Sequence of chain 1.CA:
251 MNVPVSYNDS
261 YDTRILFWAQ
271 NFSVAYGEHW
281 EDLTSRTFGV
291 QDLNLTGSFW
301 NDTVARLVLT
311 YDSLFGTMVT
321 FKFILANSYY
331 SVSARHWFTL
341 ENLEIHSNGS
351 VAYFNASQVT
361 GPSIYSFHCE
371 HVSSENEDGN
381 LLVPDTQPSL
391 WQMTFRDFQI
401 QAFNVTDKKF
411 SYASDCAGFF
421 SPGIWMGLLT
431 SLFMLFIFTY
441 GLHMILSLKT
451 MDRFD

Binding-site contacts:
Ligand atom C4 contacts residue PHE403 of chain 1.CA at 3.0 Å (hydrophobic).
Ligand atom C7 contacts residue ILE364 of chain 1.CA at 3.4 Å (hydrophobic).
Ligand atom C7 contacts residue ASN404 of chain 1.CA at 3.3 Å.
Ligand atom C1 contacts residue ASN404 of chain 1.CA at 3.9 Å.
Ligand atom C8 contacts residue ILE364 of chain 1.CA at 2.7 Å (hydrophobic).
Ligand atom C5 contacts residue PHE403 of chain 1.CA at 4.4 Å (hydrophobic).
Ligand atom C2 contacts residue ASN404 of chain 1.CA at 2.6 Å.
Ligand atom O7 contacts residue SER363 of chain 1.CA at 4.4 Å.
Ligand atom O6 contacts residue ASP302 of chain 1.CA at 3.7 Å.
Ligand atom O7 contacts residue ASN404 of chain 1.CA at 2.5 Å.
Ligand atom C3 contacts residue PHE403 of chain 1.CA at 3.5 Å (hydrophobic).
Ligand atom C6 contacts residue ASP302 of chain 1.CA at 3.5 Å.
Ligand atom N2 contacts residue ASN404 of chain 1.CA at 3.3 Å (h-bond).
Ligand atom C5 contacts residue ASN404 of chain 1.CA at 3.8 Å.
Ligand atom C4 contacts residue ASN404 of chain 1.CA at 2.4 Å.
Ligand atom O4 contacts residue ASN404 of chain 1.CA at 3.0 Å (h-bond).
Ligand atom O5 contacts residue ASN404 of chain 1.CA at 4.1 Å.
Ligand atom C3 contacts residue ASN404 of chain 1.CA at 1.9 Å.
Ligand atom O4 contacts residue PHE403 of chain 1.CA at 2.6 Å (h-bond).
Ligand atom O7 contacts residue ILE364 of chain 1.CA at 3.2 Å.

The protein below binds the small molecule below.
Small molecule (SMILES): CC(=O)N[C@@H]1[C@@H](O)[C@H](O)[C@@H](CO)O[C@H]1O